A protein and the small-molecule ligand that binds it are described below.
Small molecule (SMILES): CC(C)(C)c1cc(/N=N/c2ccccc2C(=O)O)ccc1O

Sequence of chain 1.A:
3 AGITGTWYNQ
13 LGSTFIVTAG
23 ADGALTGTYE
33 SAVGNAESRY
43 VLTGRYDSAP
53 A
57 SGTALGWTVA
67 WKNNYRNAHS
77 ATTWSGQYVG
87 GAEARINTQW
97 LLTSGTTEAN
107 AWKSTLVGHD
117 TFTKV

Sequence of chain 2.B:
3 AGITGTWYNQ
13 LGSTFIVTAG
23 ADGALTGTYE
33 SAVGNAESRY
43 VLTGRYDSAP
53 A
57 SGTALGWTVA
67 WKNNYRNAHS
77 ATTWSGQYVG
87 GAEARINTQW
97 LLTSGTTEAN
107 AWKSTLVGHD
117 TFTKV

Binding-site contacts:
Ligand atom CHV contacts residue ALA38 of chain 1.A at 2.5 Å (hydrophobic).
Ligand atom CT3 contacts residue ASN37 of chain 1.A at 3.3 Å.
Ligand atom C contacts residue SER15 of chain 1.A at 3.6 Å.
Ligand atom CT3 contacts residue ALA38 of chain 1.A at 2.2 Å (hydrophobic).
Ligand atom CHW contacts residue TYR42 of chain 1.A at 3.2 Å (hydrophobic).
Ligand atom C4' contacts residue GLY36 of chain 1.A at 3.4 Å.
Ligand atom CHV contacts residue SER33 of chain 1.A at 2.7 Å.
Ligand atom C2' contacts residue VAL35 of chain 1.A at 2.9 Å (hydrophobic).
Ligand atom CHX contacts residue GLY36 of chain 1.A at 3.1 Å.
Ligand atom C3 contacts residue TRP80 of chain 1.A at 3.6 Å (hydrophobic).
Ligand atom CHW contacts residue ALA38 of chain 1.A at 2.1 Å (hydrophobic).
Ligand atom CHV contacts residue TRP67 of chain 1.A at 3.2 Å (hydrophobic).
Ligand atom O4' contacts residue GLY36 of chain 1.A at 3.3 Å.
Ligand atom N1 contacts residue TRP67 of chain 1.A at 3.5 Å.
Ligand atom C4 contacts residue TRP96 of chain 1.A at 3.2 Å (hydrophobic).
Ligand atom C contacts residue SER33 of chain 1.A at 3.6 Å.
Ligand atom C4 contacts residue ASP116 of chain 1.A at 3.6 Å.
Ligand atom C3 contacts residue ASP116 of chain 1.A at 3.4 Å.
Ligand atom OXT contacts residue SER33 of chain 1.A at 2.4 Å (h-bond).
Ligand atom O contacts residue ASN11 of chain 1.A at 3.3 Å (h-bond).
Ligand atom C3' contacts residue ASN37 of chain 1.A at 3.2 Å.
Ligand atom C6 contacts residue THR78 of chain 1.A at 3.5 Å.
Ligand atom CHX contacts residue ALA38 of chain 1.A at 2.3 Å (hydrophobic).
Ligand atom C4' contacts residue ASN37 of chain 1.A at 2.6 Å.
Ligand atom C3' contacts residue VAL35 of chain 1.A at 3.0 Å (hydrophobic).
Ligand atom CHX contacts residue VAL35 of chain 1.A at 2.4 Å (hydrophobic).
Ligand atom CHV contacts residue VAL35 of chain 1.A at 2.9 Å (hydrophobic).
Ligand atom C6 contacts residue TRP108 of chain 2.B at 3.4 Å (hydrophobic).
Ligand atom OXT contacts residue VAL35 of chain 1.A at 3.5 Å.
Ligand atom CHW contacts residue ASN37 of chain 1.A at 2.7 Å.
Ligand atom CT3 contacts residue VAL35 of chain 1.A at 2.9 Å (hydrophobic).
Ligand atom C5' contacts residue ASN37 of chain 1.A at 3.4 Å.
Ligand atom CHX contacts residue ASN37 of chain 1.A at 2.9 Å.
Ligand atom O4' contacts residue ALA38 of chain 1.A at 3.0 Å (h-bond).
Ligand atom C contacts residue TYR31 of chain 1.A at 3.6 Å (hydrophobic).
Ligand atom O4' contacts residue ASN37 of chain 1.A at 1.9 Å (h-bond).
Ligand atom C3' contacts residue GLY36 of chain 1.A at 3.4 Å.
Ligand atom O contacts residue TYR31 of chain 1.A at 2.5 Å (h-bond).
Ligand atom C5 contacts residue TRP96 of chain 1.A at 3.3 Å (hydrophobic).
Ligand atom O contacts residue SER15 of chain 1.A at 2.6 Å (h-bond).